Binding-site contacts:
Ligand atom O contacts residue TYR102 of chain 1.A at 3.2 Å.
Ligand atom CB contacts residue TYR101 of chain 1.A at 3.7 Å (hydrophobic).
Ligand atom CE contacts residue PHE102 of chain 1.B at 3.5 Å (hydrophobic).
Ligand atom O contacts residue ASP96 of chain 1.B at 3.6 Å.
Ligand atom C contacts residue GOL1 of chain 1.J at 2.9 Å.
Ligand atom NZ contacts residue SER103 of chain 1.A at 2.9 Å (h-bond).
Ligand atom C contacts residue TYR101 of chain 1.A at 3.5 Å (hydrophobic).
Ligand atom CB contacts residue TYR31 of chain 1.B at 3.6 Å (hydrophobic).
Ligand atom CE contacts residue THR100 of chain 1.A at 3.6 Å.
Ligand atom N contacts residue GOL1 of chain 1.X at 3.2 Å (h-bond).
Ligand atom CG contacts residue THR100 of chain 1.A at 3.7 Å.
Ligand atom CB contacts residue THR97 of chain 1.B at 3.6 Å.
Ligand atom O contacts residue GOL1 of chain 1.J at 2.6 Å (h-bond).
Ligand atom CD contacts residue THR32 of chain 1.B at 3.6 Å.
Ligand atom NZ contacts residue SER99 of chain 1.A at 3.0 Å (h-bond).
Ligand atom N contacts residue TYR101 of chain 1.A at 3.1 Å (h-bond).
Ligand atom NE2 contacts residue GLY95 of chain 1.B at 2.8 Å (h-bond).
Ligand atom CB contacts residue GOL1 of chain 1.X at 3.7 Å.
Ligand atom CE contacts residue SER99 of chain 1.A at 3.7 Å.
Ligand atom CB contacts residue TYR102 of chain 1.A at 3.6 Å (hydrophobic).
Ligand atom CD contacts residue PHE102 of chain 1.B at 3.6 Å (hydrophobic).
Ligand atom CG contacts residue GLY95 of chain 1.B at 3.4 Å.
Ligand atom CD contacts residue TYR31 of chain 1.B at 3.7 Å (hydrophobic).
Ligand atom CE contacts residue GLU35 of chain 1.A at 3.4 Å.
Ligand atom CG2 contacts residue THR97 of chain 1.B at 3.6 Å.
Ligand atom CB contacts residue GOL1 of chain 1.J at 3.6 Å.
Ligand atom CA contacts residue TYR31 of chain 1.B at 3.6 Å (hydrophobic).
Ligand atom N contacts residue ASP96 of chain 1.B at 3.0 Å (salt-bridge).
Ligand atom CG contacts residue TYR101 of chain 1.A at 3.7 Å (hydrophobic).
Ligand atom NE2 contacts residue THR32 of chain 1.B at 3.0 Å (h-bond).
Ligand atom CA contacts residue TYR101 of chain 1.A at 3.0 Å (hydrophobic).
Ligand atom O contacts residue SER103 of chain 1.A at 3.6 Å (h-bond).
Ligand atom OE1 contacts residue TYR31 of chain 1.B at 3.4 Å.
Ligand atom CD contacts residue GLY95 of chain 1.B at 3.6 Å.
Ligand atom O contacts residue TYR101 of chain 1.A at 3.5 Å (h-bond).
Ligand atom OE1 contacts residue THR32 of chain 1.B at 2.8 Å (h-bond).
Ligand atom CG contacts residue TYR31 of chain 1.B at 3.6 Å (hydrophobic).
Ligand atom CA contacts residue ASP96 of chain 1.B at 3.6 Å.
Ligand atom NZ contacts residue THR100 of chain 1.A at 2.7 Å (h-bond).
Ligand atom N contacts residue TYR31 of chain 1.B at 3.6 Å.

Sequence of chain 1.B:
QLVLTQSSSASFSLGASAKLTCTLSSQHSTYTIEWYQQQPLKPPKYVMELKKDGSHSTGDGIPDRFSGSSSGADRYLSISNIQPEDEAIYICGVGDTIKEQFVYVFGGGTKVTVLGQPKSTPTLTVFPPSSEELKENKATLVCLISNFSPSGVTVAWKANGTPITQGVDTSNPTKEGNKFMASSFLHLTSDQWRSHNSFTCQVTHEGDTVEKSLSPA

A small-molecule ligand and the protein it binds are described below.
Small molecule (SMILES): CC[C@H](C)[C@H](NC(=O)[C@H](CCC(N)=O)NC(=O)[C@@H](N)C(C)C)C(=O)N[C@@H](CC(C)C)C(=O)N[C@@H](CC(N)=O)C(=O)N[C@H](C=O)CCCCN

Sequence of chain 1.A:
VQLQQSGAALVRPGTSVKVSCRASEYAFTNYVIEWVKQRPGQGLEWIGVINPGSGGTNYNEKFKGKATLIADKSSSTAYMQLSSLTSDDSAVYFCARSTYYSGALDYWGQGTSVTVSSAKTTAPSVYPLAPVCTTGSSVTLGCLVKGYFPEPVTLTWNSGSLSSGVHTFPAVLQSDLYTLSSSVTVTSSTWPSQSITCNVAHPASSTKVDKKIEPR